Sequence of chain 1.B:
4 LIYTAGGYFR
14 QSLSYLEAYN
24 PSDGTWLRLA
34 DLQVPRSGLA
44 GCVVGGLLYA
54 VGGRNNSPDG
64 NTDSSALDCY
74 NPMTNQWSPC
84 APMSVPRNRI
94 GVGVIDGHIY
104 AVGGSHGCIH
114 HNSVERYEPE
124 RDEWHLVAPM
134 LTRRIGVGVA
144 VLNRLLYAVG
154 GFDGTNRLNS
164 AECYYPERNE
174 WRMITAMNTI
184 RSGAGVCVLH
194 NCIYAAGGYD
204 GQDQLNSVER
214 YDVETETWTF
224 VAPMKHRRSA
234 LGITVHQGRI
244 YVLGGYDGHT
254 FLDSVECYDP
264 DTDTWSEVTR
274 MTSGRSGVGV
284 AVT

Binding-site contacts:
Ligand atom CD contacts residue ARG92 of chain 1.B at 3.1 Å.
Ligand atom CD contacts residue GLY186 of chain 1.B at 3.8 Å.
Ligand atom O contacts residue TYR249 of chain 1.B at 3.4 Å.
Ligand atom CG contacts residue TYR202 of chain 1.B at 3.5 Å (hydrophobic).
Ligand atom C contacts residue GLN207 of chain 1.B at 3.6 Å.
Ligand atom CA contacts residue TYR249 of chain 1.B at 3.5 Å (hydrophobic).
Ligand atom OE2 contacts residue TYR11 of chain 1.B at 3.5 Å.
Ligand atom O contacts residue SER279 of chain 1.B at 2.7 Å (h-bond).
Ligand atom CD contacts residue SER185 of chain 1.B at 3.2 Å.
Ligand atom CD contacts residue ARG57 of chain 1.B at 3.7 Å.
Ligand atom CB contacts residue TYR202 of chain 1.B at 3.3 Å (hydrophobic).
Ligand atom OE1 contacts residue SER185 of chain 1.B at 3.1 Å (h-bond).
Ligand atom OE2 contacts residue ARG92 of chain 1.B at 2.9 Å (salt-bridge).
Ligand atom CB contacts residue ARG57 of chain 1.B at 3.6 Å.
Ligand atom O contacts residue TYR11 of chain 1.B at 3.8 Å.
Ligand atom CD contacts residue SER40 of chain 1.B at 3.5 Å.
Ligand atom O contacts residue PHE254 of chain 1.B at 3.4 Å.
Ligand atom O contacts residue PHE254 of chain 1.B at 3.7 Å.
Ligand atom C contacts residue TYR249 of chain 1.B at 3.8 Å (hydrophobic).
Ligand atom CB contacts residue ASN59 of chain 1.B at 3.6 Å.
Ligand atom CG2 contacts residue ARG92 of chain 1.B at 3.7 Å.
Ligand atom C contacts residue SER232 of chain 1.B at 3.6 Å.
Ligand atom C contacts residue SER279 of chain 1.B at 3.9 Å.
Ligand atom OE2 contacts residue SER185 of chain 1.B at 2.7 Å (h-bond).
Ligand atom CG contacts residue TYR11 of chain 1.B at 3.5 Å (hydrophobic).
Ligand atom OE1 contacts residue ARG92 of chain 1.B at 3.4 Å (salt-bridge).
Ligand atom O contacts residue SER232 of chain 1.B at 2.7 Å (h-bond).
Ligand atom OE1 contacts residue ARG160 of chain 1.B at 3.0 Å (salt-bridge).
Ligand atom OE1 contacts residue SER40 of chain 1.B at 3.6 Å.
Ligand atom CD contacts residue ASN59 of chain 1.B at 3.8 Å.
Ligand atom N contacts residue TYR249 of chain 1.B at 3.4 Å.
Ligand atom OE1 contacts residue ARG57 of chain 1.B at 2.9 Å (salt-bridge).
Ligand atom OE1 contacts residue TYR11 of chain 1.B at 3.8 Å.
Ligand atom OE2 contacts residue SER40 of chain 1.B at 2.7 Å (h-bond).
Ligand atom OE2 contacts residue GLY186 of chain 1.B at 3.0 Å (h-bond).
Ligand atom O contacts residue GLN207 of chain 1.B at 2.5 Å (h-bond).
Ligand atom O contacts residue TYR249 of chain 1.B at 3.8 Å.
Ligand atom OE1 contacts residue ASN59 of chain 1.B at 2.9 Å (h-bond).
Ligand atom CA contacts residue PHE254 of chain 1.B at 3.8 Å (hydrophobic).
Ligand atom CD contacts residue TYR11 of chain 1.B at 3.4 Å (hydrophobic).

A small-molecule ligand and the protein it binds are described below.
Small molecule (SMILES): C[C@@H](O)[C@@H]1NC(=O)[C@H](CCC(=O)O)NC(=O)[C@@H]2CCCN2C(=O)[C@H](CC(=O)O)NC(=O)CNC(=O)[C@H](CCC(=O)O)NC(=O)CNC1=O